Sequence of chain 1.A:
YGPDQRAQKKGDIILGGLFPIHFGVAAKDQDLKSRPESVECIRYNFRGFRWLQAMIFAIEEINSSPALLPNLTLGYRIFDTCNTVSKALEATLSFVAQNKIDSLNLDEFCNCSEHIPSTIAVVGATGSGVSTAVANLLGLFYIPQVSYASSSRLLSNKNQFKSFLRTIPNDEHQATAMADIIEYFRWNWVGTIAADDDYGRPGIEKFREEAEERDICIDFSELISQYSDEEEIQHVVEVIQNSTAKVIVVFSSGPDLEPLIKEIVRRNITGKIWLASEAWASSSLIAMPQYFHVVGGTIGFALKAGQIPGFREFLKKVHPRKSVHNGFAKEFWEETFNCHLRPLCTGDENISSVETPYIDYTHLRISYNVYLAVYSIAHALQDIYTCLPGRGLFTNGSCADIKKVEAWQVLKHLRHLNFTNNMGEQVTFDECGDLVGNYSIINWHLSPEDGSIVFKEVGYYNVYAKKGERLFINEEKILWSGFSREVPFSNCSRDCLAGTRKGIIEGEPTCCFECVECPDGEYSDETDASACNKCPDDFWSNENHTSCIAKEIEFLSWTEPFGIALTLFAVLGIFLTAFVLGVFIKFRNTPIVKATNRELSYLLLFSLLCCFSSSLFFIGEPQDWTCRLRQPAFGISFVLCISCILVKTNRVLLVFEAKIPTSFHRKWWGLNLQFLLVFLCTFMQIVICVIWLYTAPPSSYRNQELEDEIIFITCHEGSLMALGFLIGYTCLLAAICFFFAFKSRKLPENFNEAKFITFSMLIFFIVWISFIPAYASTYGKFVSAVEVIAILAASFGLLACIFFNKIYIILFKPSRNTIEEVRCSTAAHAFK

Binding-site contacts:
Ligand atom C2 contacts residue ASN468 of chain 1.A at 2.5 Å.
Ligand atom C8 contacts residue THR478 of chain 1.A at 4.5 Å.
Ligand atom C8 contacts residue ASN468 of chain 1.A at 4.4 Å.
Ligand atom O5 contacts residue ASN468 of chain 1.A at 2.4 Å (h-bond).
Ligand atom C4 contacts residue ASN468 of chain 1.A at 4.2 Å.
Ligand atom C5 contacts residue ASN468 of chain 1.A at 3.7 Å.
Ligand atom O6 contacts residue GLN476 of chain 1.A at 3.2 Å (h-bond).
Ligand atom N2 contacts residue ASN468 of chain 1.A at 2.9 Å (h-bond).
Ligand atom O7 contacts residue ASN468 of chain 1.A at 3.3 Å (h-bond).
Ligand atom O5 contacts residue GLN476 of chain 1.A at 3.7 Å.
Ligand atom C1 contacts residue ASN468 of chain 1.A at 1.4 Å.
Ligand atom C7 contacts residue ASN468 of chain 1.A at 3.3 Å.
Ligand atom C1 contacts residue GLN476 of chain 1.A at 4.1 Å.
Ligand atom C3 contacts residue ASN468 of chain 1.A at 3.8 Å.
Ligand atom C5 contacts residue GLN476 of chain 1.A at 3.8 Å.
Ligand atom C6 contacts residue GLN476 of chain 1.A at 4.1 Å.

A small-molecule ligand and the protein it binds are described below.
Small molecule (SMILES): CC(=O)N[C@@H]1[C@@H](O)[C@H](O)[C@@H](CO)O[C@H]1O